Sequence of chain 1.A:
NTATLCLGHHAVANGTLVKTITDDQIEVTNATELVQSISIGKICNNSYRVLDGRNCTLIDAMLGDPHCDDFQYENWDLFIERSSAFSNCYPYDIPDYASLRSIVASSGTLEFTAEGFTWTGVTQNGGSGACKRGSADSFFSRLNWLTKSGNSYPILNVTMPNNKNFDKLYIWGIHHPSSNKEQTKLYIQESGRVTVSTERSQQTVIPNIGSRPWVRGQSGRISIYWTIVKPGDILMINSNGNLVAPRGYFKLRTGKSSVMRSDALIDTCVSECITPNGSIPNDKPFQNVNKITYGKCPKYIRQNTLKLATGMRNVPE

Binding-site contacts:
Ligand atom O5 contacts residue ASN39 of chain 1.A at 2.4 Å (h-bond).
Ligand atom O5 contacts residue ALA40 of chain 1.A at 3.5 Å (h-bond).
Ligand atom C5 contacts residue ALA40 of chain 1.A at 3.9 Å (hydrophobic).
Ligand atom O7 contacts residue ASN39 of chain 1.A at 3.6 Å (h-bond).
Ligand atom C1 contacts residue ASN39 of chain 1.A at 1.4 Å.
Ligand atom C6 contacts residue ASN39 of chain 1.A at 4.4 Å.
Ligand atom C7 contacts residue ASN39 of chain 1.A at 3.4 Å.
Ligand atom C4 contacts residue ASN39 of chain 1.A at 4.3 Å.
Ligand atom C8 contacts residue ASN39 of chain 1.A at 4.4 Å.
Ligand atom O6 contacts residue THR41 of chain 1.A at 3.6 Å.
Ligand atom N2 contacts residue ASN39 of chain 1.A at 2.9 Å (h-bond).
Ligand atom C5 contacts residue ASN39 of chain 1.A at 3.6 Å.
Ligand atom C6 contacts residue ALA40 of chain 1.A at 3.4 Å (hydrophobic).
Ligand atom C3 contacts residue ASN39 of chain 1.A at 3.9 Å.
Ligand atom C2 contacts residue ASN39 of chain 1.A at 2.6 Å.
Ligand atom O6 contacts residue ALA40 of chain 1.A at 3.3 Å (h-bond).

This small molecule binds to this protein.
Small molecule (SMILES): CC(=O)N[C@@H]1[C@@H](O)[C@H](O)[C@@H](CO)O[C@H]1O